The small molecule below binds the protein below.
Small molecule (SMILES): Cc1ccc(S(N)(=O)=O)cc1

Binding-site contacts:
Ligand atom C2 contacts residue ARG181 of chain 1.A at 3.6 Å.
Ligand atom C2 contacts residue ASP179 of chain 1.A at 4.0 Å.
Ligand atom C1 contacts residue ARG181 of chain 1.A at 4.0 Å.
Ligand atom C contacts residue ARG181 of chain 1.A at 3.9 Å.
Ligand atom C3 contacts residue ARG181 of chain 1.A at 3.9 Å.
Ligand atom C contacts residue GLY182 of chain 1.A at 3.6 Å.
Ligand atom C1 contacts residue ASP179 of chain 1.A at 4.5 Å.
Ligand atom C contacts residue ASP179 of chain 1.A at 4.0 Å.

Sequence of chain 1.A:
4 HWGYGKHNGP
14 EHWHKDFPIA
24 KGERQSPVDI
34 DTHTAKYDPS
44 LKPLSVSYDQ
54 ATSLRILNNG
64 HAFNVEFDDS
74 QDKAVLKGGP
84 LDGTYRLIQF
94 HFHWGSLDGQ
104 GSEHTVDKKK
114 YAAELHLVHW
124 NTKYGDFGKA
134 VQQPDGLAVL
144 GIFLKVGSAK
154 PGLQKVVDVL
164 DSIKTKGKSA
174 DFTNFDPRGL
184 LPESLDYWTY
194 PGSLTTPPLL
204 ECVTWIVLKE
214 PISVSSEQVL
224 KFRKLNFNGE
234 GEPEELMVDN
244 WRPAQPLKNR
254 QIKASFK